The small molecule below binds the protein below.
Small molecule (SMILES): CC(=O)N[C@H]1[C@H](O[C@H]2[C@H](O)[C@@H](NC(C)=O)CO[C@@H]2CO)O[C@H](CO)[C@@H](O)[C@@H]1O

Binding-site contacts:
Ligand atom C1 contacts residue ASN12 of chain 43.A at 2.1 Å.
Ligand atom N2 contacts residue ASN12 of chain 43.A at 4.0 Å.
Ligand atom O7 contacts residue ASN12 of chain 43.A at 4.2 Å.
Ligand atom O5 contacts residue ASN12 of chain 43.A at 2.5 Å (h-bond).
Ligand atom C5 contacts residue ASN12 of chain 43.A at 3.9 Å.
Ligand atom C2 contacts residue ASN12 of chain 43.A at 3.5 Å.
Ligand atom C7 contacts residue ASN12 of chain 43.A at 4.3 Å.

Sequence of chain 43.A:
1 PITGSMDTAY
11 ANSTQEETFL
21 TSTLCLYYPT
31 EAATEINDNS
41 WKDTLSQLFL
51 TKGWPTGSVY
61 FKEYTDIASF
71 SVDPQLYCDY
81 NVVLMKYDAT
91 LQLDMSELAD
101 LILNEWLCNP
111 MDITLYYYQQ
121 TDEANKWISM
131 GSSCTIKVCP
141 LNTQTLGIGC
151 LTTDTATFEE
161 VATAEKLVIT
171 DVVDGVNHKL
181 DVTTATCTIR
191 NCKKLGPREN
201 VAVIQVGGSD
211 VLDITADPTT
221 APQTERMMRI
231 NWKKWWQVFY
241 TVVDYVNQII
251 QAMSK